This protein binds this small molecule.
Small molecule (SMILES): NC(=O)c1ccc[n+]([C@@H]2O[C@H](COP(=O)(O)O)[C@@H](O)[C@H]2O)c1

Binding-site contacts:
Ligand atom O5R contacts residue AMP1 of chain 1.F at 3.4 Å.
Ligand atom C3R contacts residue ILE90 of chain 1.A at 3.3 Å (hydrophobic).
Ligand atom P contacts residue SER221 of chain 1.A at 3.6 Å.
Ligand atom O1P contacts residue AMP1 of chain 1.F at 3.0 Å (h-bond).
Ligand atom C4R contacts residue ILE90 of chain 1.A at 3.2 Å (hydrophobic).
Ligand atom C2R contacts residue TYR176 of chain 1.A at 3.6 Å (hydrophobic).
Ligand atom C6 contacts residue SER131 of chain 1.A at 2.9 Å.
Ligand atom C2 contacts residue VAL23 of chain 1.A at 3.8 Å (hydrophobic).
Ligand atom O2P contacts residue SER221 of chain 1.A at 2.6 Å (h-bond).
Ligand atom O3R contacts residue SER92 of chain 1.A at 3.2 Å.
Ligand atom C1R contacts residue THR130 of chain 1.A at 3.6 Å.
Ligand atom N7 contacts residue VAL23 of chain 1.A at 3.5 Å.
Ligand atom O3R contacts residue LYS180 of chain 1.A at 3.0 Å (salt-bridge).
Ligand atom C4 contacts residue PRO205 of chain 1.A at 3.5 Å (hydrophobic).
Ligand atom N7 contacts residue THR222 of chain 1.A at 3.1 Å (h-bond).
Ligand atom O7 contacts residue THR208 of chain 1.A at 2.9 Å (h-bond).
Ligand atom C6 contacts residue PRO205 of chain 1.A at 3.8 Å (hydrophobic).
Ligand atom C7 contacts residue THR208 of chain 1.A at 3.5 Å.
Ligand atom O2R contacts residue TYR176 of chain 1.A at 2.7 Å (h-bond).
Ligand atom C7 contacts residue THR222 of chain 1.A at 3.6 Å.
Ligand atom C5 contacts residue SER131 of chain 1.A at 3.7 Å.
Ligand atom O2P contacts residue AMP1 of chain 1.F at 3.7 Å.
Ligand atom O3P contacts residue AMP1 of chain 1.F at 1.5 Å.
Ligand atom C5R contacts residue ILE90 of chain 1.A at 3.7 Å (hydrophobic).
Ligand atom C6 contacts residue SER132 of chain 1.A at 3.5 Å.
Ligand atom O1P contacts residue PHE22 of chain 1.A at 3.2 Å (h-bond).
Ligand atom C5 contacts residue SER132 of chain 1.A at 3.4 Å.
Ligand atom O3R contacts residue ILE90 of chain 1.A at 2.8 Å (h-bond).
Ligand atom O7 contacts residue ASN206 of chain 1.A at 2.9 Å (h-bond).
Ligand atom O4R contacts residue THR130 of chain 1.A at 3.4 Å.
Ligand atom P contacts residue AMP1 of chain 1.F at 2.6 Å.
Ligand atom N7 contacts residue SER221 of chain 1.A at 3.5 Å (h-bond).
Ligand atom C4 contacts residue ASN206 of chain 1.A at 3.1 Å.
Ligand atom O7 contacts residue THR222 of chain 1.A at 3.1 Å.
Ligand atom N1 contacts residue SER131 of chain 1.A at 3.8 Å.
Ligand atom O1P contacts residue VAL23 of chain 1.A at 2.9 Å (h-bond).
Ligand atom C7 contacts residue ASN206 of chain 1.A at 3.8 Å.
Ligand atom O3P contacts residue SER221 of chain 1.A at 3.2 Å (h-bond).
Ligand atom O2R contacts residue LYS180 of chain 1.A at 3.0 Å (salt-bridge).
Ligand atom C5 contacts residue PRO205 of chain 1.A at 3.0 Å (hydrophobic).

Sequence of chain 1.A:
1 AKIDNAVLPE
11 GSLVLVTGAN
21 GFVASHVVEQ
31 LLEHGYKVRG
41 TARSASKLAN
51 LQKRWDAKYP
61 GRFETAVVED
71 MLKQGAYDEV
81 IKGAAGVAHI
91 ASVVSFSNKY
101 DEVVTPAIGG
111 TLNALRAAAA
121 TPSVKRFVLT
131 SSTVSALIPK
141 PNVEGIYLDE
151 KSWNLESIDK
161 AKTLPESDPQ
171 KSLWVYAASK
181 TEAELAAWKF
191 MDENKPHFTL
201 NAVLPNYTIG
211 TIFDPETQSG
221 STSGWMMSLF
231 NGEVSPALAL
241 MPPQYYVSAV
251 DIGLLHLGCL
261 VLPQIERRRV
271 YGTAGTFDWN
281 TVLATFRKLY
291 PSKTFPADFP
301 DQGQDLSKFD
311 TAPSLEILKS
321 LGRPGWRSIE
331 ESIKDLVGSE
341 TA